Binding-site contacts:
Ligand atom C2 contacts residue CYS336 of chain 1.B at 1.8 Å (hydrophobic).
Ligand atom N7 contacts residue MET419 of chain 1.B at 3.4 Å (h-bond).
Ligand atom C4 contacts residue NAD1 of chain 1.P at 3.4 Å.
Ligand atom C2' contacts residue ARG327 of chain 1.B at 3.4 Å.
Ligand atom C6 contacts residue CYS336 of chain 1.B at 3.6 Å (hydrophobic).
Ligand atom C6 contacts residue NAD1 of chain 1.P at 3.5 Å.
Ligand atom N7 contacts residue NAD1 of chain 1.P at 3.5 Å.
Ligand atom O1P contacts residue SER334 of chain 1.B at 2.7 Å (h-bond).
Ligand atom N3 contacts residue CYS336 of chain 1.B at 2.5 Å.
Ligand atom O3P contacts residue TYR416 of chain 1.B at 2.7 Å (h-bond).
Ligand atom N1 contacts residue GLN446 of chain 1.B at 2.8 Å (h-bond).
Ligand atom C3' contacts residue SER73 of chain 1.B at 3.3 Å.
Ligand atom O2' contacts residue NAD1 of chain 1.P at 3.4 Å (h-bond).
Ligand atom O6 contacts residue GLN446 of chain 1.B at 3.7 Å.
Ligand atom O2' contacts residue ARG327 of chain 1.B at 3.0 Å (salt-bridge).
Ligand atom C4 contacts residue CYS336 of chain 1.B at 3.5 Å (hydrophobic).
Ligand atom N1 contacts residue NAD1 of chain 1.P at 3.6 Å.
Ligand atom O6 contacts residue GLY447 of chain 1.B at 3.4 Å.
Ligand atom N3 contacts residue NAD1 of chain 1.P at 3.5 Å.
Ligand atom O3P contacts residue SER393 of chain 1.B at 3.3 Å (h-bond).
Ligand atom N9 contacts residue NAD1 of chain 1.P at 3.6 Å.
Ligand atom O3' contacts residue SER73 of chain 1.B at 2.6 Å (h-bond).
Ligand atom O6 contacts residue NAD1 of chain 1.P at 3.6 Å.
Ligand atom O3' contacts residue ARG327 of chain 1.B at 3.4 Å (salt-bridge).
Ligand atom O3P contacts residue SER334 of chain 1.B at 2.6 Å (h-bond).
Ligand atom N1 contacts residue CYS336 of chain 1.B at 2.7 Å.
Ligand atom C5 contacts residue NAD1 of chain 1.P at 3.5 Å.
Ligand atom O2' contacts residue ASP369 of chain 1.B at 2.2 Å (salt-bridge).
Ligand atom C2 contacts residue NAD1 of chain 1.P at 3.5 Å.
Ligand atom O2P contacts residue SER393 of chain 1.B at 3.3 Å (h-bond).
Ligand atom O1P contacts residue GLY333 of chain 1.B at 3.4 Å.
Ligand atom O3' contacts residue ASP369 of chain 1.B at 3.0 Å (salt-bridge).
Ligand atom C2' contacts residue ASP369 of chain 1.B at 3.4 Å.
Ligand atom O5' contacts residue GLY370 of chain 1.B at 3.4 Å.
Ligand atom O1P contacts residue GLY371 of chain 1.B at 3.2 Å (h-bond).
Ligand atom C5' contacts residue TYR416 of chain 1.B at 3.7 Å (hydrophobic).
Ligand atom C3' contacts residue ASP369 of chain 1.B at 3.6 Å.
Ligand atom O2P contacts residue GLY392 of chain 1.B at 2.8 Å (h-bond).
Ligand atom P contacts residue SER334 of chain 1.B at 3.6 Å.
Ligand atom O6 contacts residue GLY420 of chain 1.B at 2.9 Å (h-bond).

A small-molecule ligand and the protein it binds are described below.
Small molecule (SMILES): O=c1[nH]cnc2c1ncn2[C@@H]1O[C@H](COP(=O)(O)O)[C@@H](O)[C@H]1O

Sequence of chain 1.B:
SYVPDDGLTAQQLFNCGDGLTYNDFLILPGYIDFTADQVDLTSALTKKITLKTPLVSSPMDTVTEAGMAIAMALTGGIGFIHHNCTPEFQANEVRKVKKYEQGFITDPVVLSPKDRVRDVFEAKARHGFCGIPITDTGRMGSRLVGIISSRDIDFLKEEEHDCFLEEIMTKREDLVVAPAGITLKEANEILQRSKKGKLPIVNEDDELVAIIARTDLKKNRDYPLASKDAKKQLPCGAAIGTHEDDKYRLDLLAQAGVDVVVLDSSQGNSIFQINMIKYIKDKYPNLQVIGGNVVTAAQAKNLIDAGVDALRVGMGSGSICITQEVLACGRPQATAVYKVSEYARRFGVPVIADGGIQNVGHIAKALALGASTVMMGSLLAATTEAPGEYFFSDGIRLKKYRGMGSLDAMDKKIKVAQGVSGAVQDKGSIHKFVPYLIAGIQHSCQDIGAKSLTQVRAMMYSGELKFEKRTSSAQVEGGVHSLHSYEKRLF